Binding-site contacts:
Ligand atom C4 contacts residue PRO52 of chain 3.B at 4.0 Å (hydrophobic).
Ligand atom O4 contacts residue LEU86 of chain 3.B at 3.2 Å (h-bond).
Ligand atom O10 contacts residue TYR81 of chain 3.B at 2.9 Å (h-bond).
Ligand atom C10 contacts residue TYR81 of chain 3.B at 3.5 Å (hydrophobic).
Ligand atom C11 contacts residue ASN51 of chain 3.B at 3.8 Å.
Ligand atom C2 contacts residue LEU86 of chain 3.B at 4.2 Å (hydrophobic).
Ligand atom C7 contacts residue ARG129 of chain 3.B at 4.2 Å.
Ligand atom O6 contacts residue SER53 of chain 3.B at 4.2 Å.
Ligand atom O7 contacts residue ARG129 of chain 3.B at 3.8 Å.
Ligand atom O4 contacts residue SER79 of chain 3.B at 2.9 Å (h-bond).
Ligand atom C7 contacts residue ARG129 of chain 3.B at 4.2 Å.
Ligand atom C11 contacts residue SER132 of chain 3.B at 3.5 Å.
Ligand atom C1 contacts residue SER53 of chain 3.B at 3.4 Å.
Ligand atom O10 contacts residue ILE130 of chain 3.B at 3.5 Å (h-bond).
Ligand atom O1A contacts residue ASN51 of chain 3.B at 3.6 Å.
Ligand atom O1B contacts residue SER53 of chain 3.B at 2.9 Å (h-bond).
Ligand atom O6 contacts residue ARG129 of chain 3.B at 3.7 Å.
Ligand atom C5 contacts residue ASN51 of chain 3.B at 3.7 Å.
Ligand atom C10 contacts residue ASN51 of chain 3.B at 3.9 Å.
Ligand atom C3 contacts residue LEU86 of chain 3.B at 3.8 Å (hydrophobic).
Ligand atom C11 contacts residue THR131 of chain 3.B at 4.1 Å.
Ligand atom C4 contacts residue LEU86 of chain 3.B at 4.2 Å (hydrophobic).
Ligand atom C2 contacts residue ARG129 of chain 3.B at 4.1 Å.
Ligand atom O4 contacts residue PRO52 of chain 3.B at 4.0 Å.
Ligand atom C8 contacts residue ASN51 of chain 3.B at 4.2 Å.
Ligand atom C6 contacts residue ASN51 of chain 3.B at 3.7 Å.
Ligand atom C11 contacts residue TYR81 of chain 3.B at 3.6 Å (hydrophobic).
Ligand atom C1 contacts residue ASN51 of chain 3.B at 3.9 Å.
Ligand atom O1B contacts residue ASN51 of chain 3.B at 3.8 Å.
Ligand atom O1A contacts residue SER53 of chain 3.B at 3.1 Å (h-bond).
Ligand atom O7 contacts residue ARG129 of chain 3.B at 3.0 Å (salt-bridge).
Ligand atom N5 contacts residue ASN51 of chain 3.B at 2.9 Å (h-bond).
Ligand atom O4 contacts residue TYR81 of chain 3.B at 3.4 Å.
Ligand atom O2 contacts residue ARG129 of chain 3.B at 2.9 Å (salt-bridge).
Ligand atom O1A contacts residue PRO52 of chain 3.B at 3.4 Å.
Ligand atom O3 contacts residue LEU86 of chain 3.B at 3.5 Å (h-bond).
Ligand atom C8 contacts residue ARG129 of chain 3.B at 3.9 Å.
Ligand atom O10 contacts residue ARG129 of chain 3.B at 3.6 Å.
Ligand atom C4 contacts residue ASN51 of chain 3.B at 3.7 Å.
Ligand atom C4 contacts residue SER79 of chain 3.B at 3.9 Å.

Sequence of chain 3.B:
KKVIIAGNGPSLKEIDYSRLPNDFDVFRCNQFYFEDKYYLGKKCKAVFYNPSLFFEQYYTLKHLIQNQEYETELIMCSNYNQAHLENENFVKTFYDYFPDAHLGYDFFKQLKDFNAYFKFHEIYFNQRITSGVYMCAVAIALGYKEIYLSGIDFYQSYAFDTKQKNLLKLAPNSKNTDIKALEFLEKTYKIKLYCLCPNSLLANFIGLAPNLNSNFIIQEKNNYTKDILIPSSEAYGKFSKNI

A protein and the small-molecule ligand that binds it are described below.
Small molecule (SMILES): CC(=O)N[C@@H]1[C@@H](O[C@@H]2O[C@H](CO)[C@H](O)[C@H](O[C@]3(C(=O)O)C[C@H](O)[C@@H](NC(C)=O)[C@H]([C@H](O)[C@@H](O)CO)O3)[C@H]2O)[C@@H](O)[C@@H](C=O)O[C@H]1O